Sequence of chain 1.A:
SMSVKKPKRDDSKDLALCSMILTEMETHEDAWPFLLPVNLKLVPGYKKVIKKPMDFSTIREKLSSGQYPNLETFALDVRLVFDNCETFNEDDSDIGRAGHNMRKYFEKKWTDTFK

Binding-site contacts:
Ligand atom C02 contacts residue VAL46 of chain 1.A at 4.2 Å (hydrophobic).
Ligand atom C03 contacts residue PHE91 of chain 1.A at 4.4 Å (hydrophobic).
Ligand atom O06 contacts residue DMS1 of chain 1.E at 3.9 Å.
Ligand atom N07 contacts residue ASN92 of chain 1.A at 3.0 Å (h-bond).
Ligand atom O06 contacts residue PO41 of chain 1.F at 3.6 Å (h-bond).
Ligand atom C03 contacts residue ILE98 of chain 1.A at 3.7 Å (hydrophobic).
Ligand atom N07 contacts residue ILE98 of chain 1.A at 3.6 Å.
Ligand atom C01 contacts residue VAL46 of chain 1.A at 3.9 Å (hydrophobic).
Ligand atom C01 contacts residue VAL41 of chain 1.A at 4.3 Å (hydrophobic).
Ligand atom O10 contacts residue ASN92 of chain 1.A at 2.8 Å (h-bond).
Ligand atom C09 contacts residue VAL41 of chain 1.A at 4.0 Å (hydrophobic).
Ligand atom C09 contacts residue TYR49 of chain 1.A at 4.1 Å (hydrophobic).
Ligand atom O05 contacts residue DMS1 of chain 1.E at 3.8 Å.
Ligand atom O06 contacts residue EDO1 of chain 1.C at 3.1 Å (h-bond).
Ligand atom O05 contacts residue EDO1 of chain 1.C at 3.5 Å (h-bond).
Ligand atom O06 contacts residue ASN92 of chain 1.A at 3.2 Å (h-bond).
Ligand atom C04 contacts residue DMS1 of chain 1.E at 4.1 Å.
Ligand atom C08 contacts residue ASN92 of chain 1.A at 3.7 Å.
Ligand atom C09 contacts residue PHE91 of chain 1.A at 4.3 Å (hydrophobic).
Ligand atom N07 contacts residue PHE91 of chain 1.A at 3.9 Å.
Ligand atom C02 contacts residue ILE98 of chain 1.A at 4.5 Å (hydrophobic).
Ligand atom C08 contacts residue ILE98 of chain 1.A at 4.2 Å (hydrophobic).
Ligand atom C04 contacts residue ASN92 of chain 1.A at 3.9 Å.
Ligand atom C04 contacts residue ILE98 of chain 1.A at 3.8 Å (hydrophobic).
Ligand atom C08 contacts residue PHE91 of chain 1.A at 3.8 Å (hydrophobic).
Ligand atom O10 contacts residue PHE91 of chain 1.A at 3.8 Å.
Ligand atom C04 contacts residue EDO1 of chain 1.C at 3.8 Å.
Ligand atom O10 contacts residue TYR49 of chain 1.A at 4.1 Å.
Ligand atom O06 contacts residue ILE98 of chain 1.A at 4.0 Å.
Ligand atom C08 contacts residue TYR49 of chain 1.A at 4.4 Å (hydrophobic).
Ligand atom O10 contacts residue ILE98 of chain 1.A at 4.2 Å.
Ligand atom C03 contacts residue ASN92 of chain 1.A at 3.9 Å.
Ligand atom O05 contacts residue ILE98 of chain 1.A at 4.2 Å.

The protein below binds the small molecule below.
Small molecule (SMILES): O=C(O)c1cccc(O)n1